Sequence of chain 2.A:
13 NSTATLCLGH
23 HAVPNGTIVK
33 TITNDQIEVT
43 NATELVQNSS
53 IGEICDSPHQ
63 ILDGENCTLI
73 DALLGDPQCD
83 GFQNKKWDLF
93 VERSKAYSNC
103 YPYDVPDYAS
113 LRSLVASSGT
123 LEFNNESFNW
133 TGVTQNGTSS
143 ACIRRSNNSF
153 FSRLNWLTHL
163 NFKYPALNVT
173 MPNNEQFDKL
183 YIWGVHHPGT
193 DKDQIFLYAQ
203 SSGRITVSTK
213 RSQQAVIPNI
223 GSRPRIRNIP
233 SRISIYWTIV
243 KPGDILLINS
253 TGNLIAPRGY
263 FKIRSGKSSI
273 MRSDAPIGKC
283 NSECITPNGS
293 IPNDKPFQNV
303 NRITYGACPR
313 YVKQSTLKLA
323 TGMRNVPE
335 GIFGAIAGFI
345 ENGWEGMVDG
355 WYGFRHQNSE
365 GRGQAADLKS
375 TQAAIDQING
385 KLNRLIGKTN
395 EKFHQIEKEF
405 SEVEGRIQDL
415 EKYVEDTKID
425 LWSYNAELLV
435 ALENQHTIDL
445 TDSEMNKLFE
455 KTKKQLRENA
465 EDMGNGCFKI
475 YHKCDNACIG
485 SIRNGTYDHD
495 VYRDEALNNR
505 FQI

A small-molecule ligand and the protein it binds are described below.
Small molecule (SMILES): CC(=O)N[C@@H]1[C@@H](O)[C@H](O)[C@@H](CO)O[C@H]1O

Binding-site contacts:
Ligand atom O5 contacts residue ASN27 of chain 2.A at 2.4 Å (h-bond).
Ligand atom C8 contacts residue ASN43 of chain 2.A at 4.3 Å.
Ligand atom C5 contacts residue ASN27 of chain 2.A at 3.7 Å.
Ligand atom C1 contacts residue ASN27 of chain 2.A at 1.4 Å.
Ligand atom C8 contacts residue THR29 of chain 2.A at 3.1 Å.
Ligand atom O7 contacts residue ASN27 of chain 2.A at 3.3 Å (h-bond).
Ligand atom C7 contacts residue ASN27 of chain 2.A at 3.2 Å.
Ligand atom O3 contacts residue NAG1 of chain 2.D at 4.2 Å.
Ligand atom N2 contacts residue ASN27 of chain 2.A at 2.7 Å (h-bond).
Ligand atom C3 contacts residue ASN27 of chain 2.A at 3.6 Å.
Ligand atom C3 contacts residue NAG1 of chain 2.D at 3.9 Å.
Ligand atom C8 contacts residue ASN27 of chain 2.A at 4.1 Å.
Ligand atom C4 contacts residue ASN27 of chain 2.A at 4.1 Å.
Ligand atom C2 contacts residue ASN27 of chain 2.A at 2.2 Å.
Ligand atom O4 contacts residue NAG1 of chain 2.D at 4.0 Å.